Sequence of chain 1.C:
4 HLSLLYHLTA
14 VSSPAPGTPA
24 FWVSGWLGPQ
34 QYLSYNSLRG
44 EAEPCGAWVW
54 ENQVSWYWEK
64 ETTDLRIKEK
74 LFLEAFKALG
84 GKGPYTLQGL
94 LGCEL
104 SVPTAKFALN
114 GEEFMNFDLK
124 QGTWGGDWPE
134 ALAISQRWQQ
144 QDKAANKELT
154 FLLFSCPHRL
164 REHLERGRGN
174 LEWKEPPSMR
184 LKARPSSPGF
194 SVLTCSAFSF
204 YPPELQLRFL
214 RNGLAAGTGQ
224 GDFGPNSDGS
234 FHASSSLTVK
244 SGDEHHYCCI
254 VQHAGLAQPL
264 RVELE

Sequence of chain 1.D:
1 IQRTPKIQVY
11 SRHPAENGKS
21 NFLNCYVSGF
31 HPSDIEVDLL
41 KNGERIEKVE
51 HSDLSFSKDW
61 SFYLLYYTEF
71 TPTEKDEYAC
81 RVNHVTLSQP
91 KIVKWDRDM

Binding-site contacts:
Ligand atom C03 contacts residue SER230 of chain 1.C at 3.2 Å.
Ligand atom C10 contacts residue PRO32 of chain 1.C at 3.1 Å (hydrophobic).
Ligand atom C21 contacts residue PRO228 of chain 1.C at 3.8 Å (hydrophobic).
Ligand atom F20 contacts residue SER52 of chain 1.D at 3.3 Å.
Ligand atom C01 contacts residue TYR67 of chain 1.D at 3.5 Å (hydrophobic).
Ligand atom O04 contacts residue SER230 of chain 1.C at 3.4 Å (h-bond).
Ligand atom F20 contacts residue LEU64 of chain 1.D at 3.6 Å.
Ligand atom C16 contacts residue TRP29 of chain 1.C at 3.8 Å (hydrophobic).
Ligand atom C16 contacts residue ASP53 of chain 1.D at 3.8 Å.
Ligand atom C19 contacts residue SER52 of chain 1.D at 3.1 Å.
Ligand atom C21 contacts residue SER52 of chain 1.D at 3.8 Å.
Ligand atom N09 contacts residue GLN34 of chain 1.C at 3.3 Å (h-bond).
Ligand atom C15 contacts residue TRP29 of chain 1.C at 3.8 Å (hydrophobic).
Ligand atom C16 contacts residue GLN34 of chain 1.C at 3.7 Å.
Ligand atom C24 contacts residue CYS48 of chain 1.C at 3.8 Å (hydrophobic).
Ligand atom F17 contacts residue TRP29 of chain 1.C at 3.4 Å.
Ligand atom O04 contacts residue SER52 of chain 1.D at 3.5 Å.
Ligand atom F20 contacts residue LEU65 of chain 1.D at 3.3 Å.
Ligand atom N26 contacts residue SER230 of chain 1.C at 3.7 Å.
Ligand atom F17 contacts residue GLN34 of chain 1.C at 3.2 Å.
Ligand atom C18 contacts residue TYR63 of chain 1.D at 3.6 Å (hydrophobic).
Ligand atom N09 contacts residue PRO32 of chain 1.C at 3.6 Å.
Ligand atom C18 contacts residue SER52 of chain 1.D at 3.1 Å.
Ligand atom C08 contacts residue GLY232 of chain 1.C at 3.7 Å.
Ligand atom C22 contacts residue SER230 of chain 1.C at 3.8 Å.
Ligand atom C25 contacts residue GLY49 of chain 1.C at 3.6 Å.
Ligand atom O02 contacts residue SER230 of chain 1.C at 3.2 Å (h-bond).
Ligand atom N07 contacts residue GLN34 of chain 1.C at 3.6 Å.
Ligand atom F20 contacts residue TYR63 of chain 1.D at 3.4 Å.
Ligand atom F20 contacts residue TYR26 of chain 1.D at 3.7 Å.
Ligand atom N09 contacts residue TRP29 of chain 1.C at 3.7 Å.
Ligand atom F17 contacts residue ASP53 of chain 1.D at 3.6 Å.
Ligand atom C01 contacts residue SER230 of chain 1.C at 3.3 Å.
Ligand atom C15 contacts residue GLN34 of chain 1.C at 3.3 Å.
Ligand atom C10 contacts residue TRP29 of chain 1.C at 3.4 Å (hydrophobic).
Ligand atom C18 contacts residue ASP53 of chain 1.D at 3.4 Å.
Ligand atom C27 contacts residue SER230 of chain 1.C at 3.2 Å.
Ligand atom F17 contacts residue SER55 of chain 1.D at 3.8 Å.
Ligand atom C16 contacts residue SER52 of chain 1.D at 3.8 Å.
Ligand atom O04 contacts residue LEU65 of chain 1.D at 3.7 Å.

This small molecule binds to this protein.
Small molecule (SMILES): COC(=O)c1c(-c2cccnc2)nc2ncnn2c1-c1cc(F)cc(F)c1